The small molecule below binds the protein below.
Small molecule (SMILES): CC(=O)N[C@@H]1[C@@H](O)[C@H](O)[C@@H](CO)O[C@H]1O

Sequence of chain 1.H:
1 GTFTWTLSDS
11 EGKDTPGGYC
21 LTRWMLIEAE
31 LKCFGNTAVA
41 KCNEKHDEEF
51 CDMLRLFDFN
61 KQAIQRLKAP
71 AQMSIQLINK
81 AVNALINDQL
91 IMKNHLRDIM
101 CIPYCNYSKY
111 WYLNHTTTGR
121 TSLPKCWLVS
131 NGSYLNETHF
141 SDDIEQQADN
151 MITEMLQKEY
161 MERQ

Binding-site contacts:
Ligand atom N2 contacts residue ASN136 of chain 1.H at 3.0 Å (h-bond).
Ligand atom O5 contacts residue THR138 of chain 1.H at 4.4 Å.
Ligand atom O5 contacts residue ASN136 of chain 1.H at 2.4 Å (h-bond).
Ligand atom C8 contacts residue ASN136 of chain 1.H at 3.5 Å.
Ligand atom C5 contacts residue ASN136 of chain 1.H at 3.8 Å.
Ligand atom C7 contacts residue ASN136 of chain 1.H at 3.4 Å.
Ligand atom C4 contacts residue ASN136 of chain 1.H at 4.3 Å.
Ligand atom C1 contacts residue THR138 of chain 1.H at 4.4 Å.
Ligand atom C2 contacts residue ASN136 of chain 1.H at 2.5 Å.
Ligand atom C3 contacts residue ASN136 of chain 1.H at 3.9 Å.
Ligand atom C1 contacts residue ASN136 of chain 1.H at 1.5 Å.
Ligand atom O7 contacts residue ASN136 of chain 1.H at 4.0 Å.